This small molecule binds to this protein.
Small molecule (SMILES): CC(=O)N[C@@H]1[C@@H](O)[C@H](O)[C@@H](CO)O[C@H]1O

Sequence of chain 1.C:
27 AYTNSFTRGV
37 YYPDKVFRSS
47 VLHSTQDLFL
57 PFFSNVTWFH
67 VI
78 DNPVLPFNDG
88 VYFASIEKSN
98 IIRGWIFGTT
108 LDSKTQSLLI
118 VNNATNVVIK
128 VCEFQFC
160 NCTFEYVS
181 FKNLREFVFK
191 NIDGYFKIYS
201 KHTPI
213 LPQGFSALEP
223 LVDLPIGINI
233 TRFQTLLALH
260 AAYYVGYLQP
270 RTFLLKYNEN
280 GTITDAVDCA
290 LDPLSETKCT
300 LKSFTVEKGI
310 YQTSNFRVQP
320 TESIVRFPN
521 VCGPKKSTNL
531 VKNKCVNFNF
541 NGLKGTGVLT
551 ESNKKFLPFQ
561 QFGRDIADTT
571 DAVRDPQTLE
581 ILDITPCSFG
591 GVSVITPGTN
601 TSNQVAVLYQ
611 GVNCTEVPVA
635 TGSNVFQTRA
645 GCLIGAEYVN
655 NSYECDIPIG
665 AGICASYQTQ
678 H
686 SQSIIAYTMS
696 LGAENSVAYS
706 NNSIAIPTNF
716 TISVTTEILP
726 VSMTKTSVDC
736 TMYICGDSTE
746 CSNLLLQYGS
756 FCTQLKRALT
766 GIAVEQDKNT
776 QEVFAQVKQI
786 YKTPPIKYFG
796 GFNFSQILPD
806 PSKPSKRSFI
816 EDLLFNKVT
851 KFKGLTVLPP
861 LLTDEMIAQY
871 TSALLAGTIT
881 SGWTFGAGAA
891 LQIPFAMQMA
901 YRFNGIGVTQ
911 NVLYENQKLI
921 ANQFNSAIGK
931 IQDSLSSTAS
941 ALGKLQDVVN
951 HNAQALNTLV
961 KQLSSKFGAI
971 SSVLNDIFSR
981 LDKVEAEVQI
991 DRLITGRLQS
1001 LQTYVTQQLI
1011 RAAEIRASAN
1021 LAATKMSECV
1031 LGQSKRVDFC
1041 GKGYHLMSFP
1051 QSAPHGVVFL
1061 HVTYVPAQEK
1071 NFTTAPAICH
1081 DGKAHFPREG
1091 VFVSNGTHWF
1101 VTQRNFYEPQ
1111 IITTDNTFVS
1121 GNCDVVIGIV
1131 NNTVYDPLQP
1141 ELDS

Binding-site contacts:
Ligand atom C7 contacts residue ASN1095 of chain 1.C at 3.3 Å.
Ligand atom O6 contacts residue PHE1100 of chain 1.C at 3.9 Å.
Ligand atom O5 contacts residue HIS1098 of chain 1.C at 4.1 Å.
Ligand atom N2 contacts residue THR1097 of chain 1.C at 3.3 Å (h-bond).
Ligand atom O5 contacts residue THR1097 of chain 1.C at 4.3 Å.
Ligand atom O5 contacts residue ASN1095 of chain 1.C at 2.4 Å (h-bond).
Ligand atom C5 contacts residue PHE1100 of chain 1.C at 4.0 Å (hydrophobic).
Ligand atom O3 contacts residue THR1097 of chain 1.C at 4.4 Å.
Ligand atom C5 contacts residue THR1097 of chain 1.C at 4.2 Å.
Ligand atom C4 contacts residue HIS1098 of chain 1.C at 4.5 Å.
Ligand atom C1 contacts residue ASN1095 of chain 1.C at 1.4 Å.
Ligand atom C4 contacts residue ASN1095 of chain 1.C at 4.2 Å.
Ligand atom N2 contacts residue ASN1095 of chain 1.C at 2.9 Å (h-bond).
Ligand atom C5 contacts residue ASN1095 of chain 1.C at 3.7 Å.
Ligand atom C2 contacts residue THR1097 of chain 1.C at 3.5 Å.
Ligand atom C6 contacts residue HIS1098 of chain 1.C at 4.3 Å.
Ligand atom C1 contacts residue HIS1098 of chain 1.C at 4.3 Å.
Ligand atom O6 contacts residue HIS1098 of chain 1.C at 3.6 Å.
Ligand atom C1 contacts residue PHE1100 of chain 1.C at 4.3 Å (hydrophobic).
Ligand atom O5 contacts residue PHE1100 of chain 1.C at 3.4 Å.
Ligand atom C2 contacts residue ASN1095 of chain 1.C at 2.4 Å.
Ligand atom C6 contacts residue PHE1100 of chain 1.C at 3.7 Å (hydrophobic).
Ligand atom C5 contacts residue HIS1098 of chain 1.C at 3.7 Å.
Ligand atom O7 contacts residue ASN1095 of chain 1.C at 3.3 Å (h-bond).
Ligand atom C4 contacts residue THR1097 of chain 1.C at 4.4 Å.
Ligand atom C8 contacts residue THR1097 of chain 1.C at 4.4 Å.
Ligand atom C1 contacts residue THR1097 of chain 1.C at 3.4 Å.
Ligand atom C8 contacts residue ASN1095 of chain 1.C at 3.6 Å.
Ligand atom C3 contacts residue THR1097 of chain 1.C at 3.4 Å.
Ligand atom C7 contacts residue THR1097 of chain 1.C at 4.5 Å.
Ligand atom O4 contacts residue HIS1098 of chain 1.C at 4.3 Å.
Ligand atom C3 contacts residue ASN1095 of chain 1.C at 3.8 Å.